This protein binds this small molecule.
Small molecule (SMILES): CC(=O)N[C@@H]1[C@@H](O)[C@H](O)[C@@H](CO)O[C@H]1O

Sequence of chain 1.A:
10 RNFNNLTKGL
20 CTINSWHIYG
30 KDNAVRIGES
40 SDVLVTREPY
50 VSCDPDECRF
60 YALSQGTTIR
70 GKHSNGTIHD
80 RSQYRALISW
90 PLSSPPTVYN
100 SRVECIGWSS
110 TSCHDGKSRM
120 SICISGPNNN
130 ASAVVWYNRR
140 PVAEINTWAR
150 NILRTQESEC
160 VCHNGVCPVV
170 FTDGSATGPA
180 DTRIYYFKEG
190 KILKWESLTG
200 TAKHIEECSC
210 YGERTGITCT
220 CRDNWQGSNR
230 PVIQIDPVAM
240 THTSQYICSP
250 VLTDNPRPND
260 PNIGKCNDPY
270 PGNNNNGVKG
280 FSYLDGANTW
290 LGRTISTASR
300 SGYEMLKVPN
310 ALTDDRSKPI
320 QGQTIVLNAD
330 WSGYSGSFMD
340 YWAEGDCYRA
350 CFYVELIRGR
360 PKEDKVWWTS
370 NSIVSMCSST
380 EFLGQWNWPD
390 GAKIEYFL

Binding-site contacts:
Ligand atom N2 contacts residue ASN74 of chain 1.A at 2.9 Å (h-bond).
Ligand atom C5 contacts residue ASN74 of chain 1.A at 3.7 Å.
Ligand atom C8 contacts residue TRP366 of chain 1.A at 3.7 Å (hydrophobic).
Ligand atom C1 contacts residue TRP366 of chain 1.A at 3.9 Å (hydrophobic).
Ligand atom O5 contacts residue ASN74 of chain 1.A at 2.4 Å (h-bond).
Ligand atom C4 contacts residue ASN74 of chain 1.A at 4.2 Å.
Ligand atom C7 contacts residue TRP366 of chain 1.A at 4.1 Å (hydrophobic).
Ligand atom O7 contacts residue ASN74 of chain 1.A at 3.7 Å.
Ligand atom C7 contacts residue ASN74 of chain 1.A at 3.5 Å.
Ligand atom C3 contacts residue ASN74 of chain 1.A at 3.8 Å.
Ligand atom C2 contacts residue ASN74 of chain 1.A at 2.5 Å.
Ligand atom C3 contacts residue TRP366 of chain 1.A at 3.9 Å (hydrophobic).
Ligand atom N2 contacts residue TRP366 of chain 1.A at 3.4 Å.
Ligand atom C1 contacts residue ASN74 of chain 1.A at 1.4 Å.
Ligand atom O4 contacts residue TRP366 of chain 1.A at 4.2 Å.
Ligand atom C5 contacts residue TRP366 of chain 1.A at 4.2 Å (hydrophobic).
Ligand atom O3 contacts residue TRP366 of chain 1.A at 4.4 Å.
Ligand atom C2 contacts residue TRP366 of chain 1.A at 4.2 Å (hydrophobic).